Sequence of chain 1.A:
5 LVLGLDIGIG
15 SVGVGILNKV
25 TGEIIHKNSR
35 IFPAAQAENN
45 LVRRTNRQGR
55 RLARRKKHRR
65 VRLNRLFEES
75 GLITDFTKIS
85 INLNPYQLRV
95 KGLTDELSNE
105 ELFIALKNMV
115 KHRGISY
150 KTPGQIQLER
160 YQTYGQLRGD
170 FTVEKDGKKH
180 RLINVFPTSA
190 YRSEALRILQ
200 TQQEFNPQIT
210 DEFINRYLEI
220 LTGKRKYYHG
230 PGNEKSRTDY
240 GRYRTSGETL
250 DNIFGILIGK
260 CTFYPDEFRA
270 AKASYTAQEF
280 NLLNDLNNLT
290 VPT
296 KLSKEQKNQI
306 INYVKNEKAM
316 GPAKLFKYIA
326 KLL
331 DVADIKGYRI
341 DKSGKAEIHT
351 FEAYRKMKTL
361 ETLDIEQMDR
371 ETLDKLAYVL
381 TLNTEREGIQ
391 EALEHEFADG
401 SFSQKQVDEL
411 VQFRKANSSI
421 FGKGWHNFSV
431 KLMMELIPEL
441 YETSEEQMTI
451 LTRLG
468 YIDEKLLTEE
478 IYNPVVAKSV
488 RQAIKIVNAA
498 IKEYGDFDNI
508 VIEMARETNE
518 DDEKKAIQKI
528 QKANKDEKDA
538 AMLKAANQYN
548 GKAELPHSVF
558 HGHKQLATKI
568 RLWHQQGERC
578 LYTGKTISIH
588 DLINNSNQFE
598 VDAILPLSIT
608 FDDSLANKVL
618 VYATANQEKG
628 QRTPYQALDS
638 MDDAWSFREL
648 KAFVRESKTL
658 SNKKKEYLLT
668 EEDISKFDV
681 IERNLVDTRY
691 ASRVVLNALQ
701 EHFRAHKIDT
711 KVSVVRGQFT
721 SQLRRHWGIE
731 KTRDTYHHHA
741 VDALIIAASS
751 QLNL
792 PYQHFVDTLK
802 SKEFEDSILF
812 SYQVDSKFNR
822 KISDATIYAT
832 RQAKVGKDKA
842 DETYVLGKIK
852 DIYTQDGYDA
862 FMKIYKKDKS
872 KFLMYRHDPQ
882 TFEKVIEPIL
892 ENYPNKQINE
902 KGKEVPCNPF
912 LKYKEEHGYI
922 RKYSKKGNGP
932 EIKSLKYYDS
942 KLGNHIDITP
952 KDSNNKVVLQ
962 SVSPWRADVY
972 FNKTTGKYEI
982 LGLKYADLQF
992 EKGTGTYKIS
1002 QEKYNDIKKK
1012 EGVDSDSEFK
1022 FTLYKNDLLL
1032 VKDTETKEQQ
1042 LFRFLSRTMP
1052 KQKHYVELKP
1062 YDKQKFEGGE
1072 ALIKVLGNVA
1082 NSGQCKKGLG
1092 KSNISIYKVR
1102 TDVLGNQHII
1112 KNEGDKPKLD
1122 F

A small-molecule ligand and the protein it binds are described below.
Small molecule (SMILES): Nc1ccn([C@H]2C[C@H](O)[C@@H](CO[P](=O)(O)O[C@H]3C[C@H](n4cnc5c(=O)nc(N)[nH]c54)O[C@@H]3CO[P](=O)(O)O[C@H]3C[C@H](n4cnc5c(N)ncnc54)O[C@@H]3CO[P](=O)(O)O[C@H]3C[C@H](n4cnc5c(=O)nc(N)[nH]c54)O[C@@H]3CO[P](=O)(O)O[C@H]3C[C@H](n4cnc5c(=O)nc(N)[nH]c54)O[C@@H]3CO[P](=O)(O)O[C@H]3C[C@H](n4cnc5c(N)ncnc54)O[C@@H]3CO[P](=O)(O)O[C@H]3C[C@H](n4cnc5c(N)ncnc54)O[C@@H]3CO[P](=O)(O)O[C@H]3C[C@H](n4cnc5c(N)ncnc54)O[C@@H]3CO)O2)c(=O)n1

Binding-site contacts:
Ligand atom OP1 contacts residue PRO965 of chain 1.A at 3.4 Å.
Ligand atom OP1 contacts residue GLY944 of chain 1.A at 3.2 Å.
Ligand atom C6 contacts residue LYS1087 of chain 1.A at 3.4 Å.
Ligand atom OP1 contacts residue VAL963 of chain 1.A at 3.1 Å (h-bond).
Ligand atom OP2 contacts residue LYS985 of chain 1.A at 3.0 Å (salt-bridge).
Ligand atom C2' contacts residue GLN1085 of chain 1.A at 3.5 Å.
Ligand atom N1 contacts residue PHE674 of chain 1.A at 3.5 Å.
Ligand atom OP2 contacts residue PRO965 of chain 1.A at 3.7 Å.
Ligand atom O4' contacts residue SER962 of chain 1.A at 3.5 Å (h-bond).
Ligand atom O3' contacts residue SER941 of chain 1.A at 3.8 Å.
Ligand atom O6 contacts residue GLN1085 of chain 1.A at 3.6 Å.
Ligand atom OP1 contacts residue SER941 of chain 1.A at 3.7 Å.
Ligand atom C5 contacts residue LYS1087 of chain 1.A at 3.5 Å.
Ligand atom OP1 contacts residue ASN945 of chain 1.A at 2.5 Å (h-bond).
Ligand atom C5' contacts residue VAL963 of chain 1.A at 3.2 Å (hydrophobic).
Ligand atom C8 contacts residue GLN1085 of chain 1.A at 3.4 Å.
Ligand atom N7 contacts residue LYS1087 of chain 1.A at 3.7 Å.
Ligand atom P contacts residue PRO965 of chain 1.A at 3.8 Å.
Ligand atom N9 contacts residue GLN1085 of chain 1.A at 3.8 Å.
Ligand atom O5' contacts residue LEU1046 of chain 1.A at 3.8 Å.
Ligand atom N6 contacts residue GLN1085 of chain 1.A at 2.9 Å (h-bond).
Ligand atom OP1 contacts residue LEU1046 of chain 1.A at 3.6 Å.
Ligand atom N7 contacts residue GLN1085 of chain 1.A at 3.1 Å (h-bond).
Ligand atom OP2 contacts residue LYS1060 of chain 1.A at 2.8 Å (salt-bridge).
Ligand atom C4' contacts residue VAL963 of chain 1.A at 3.6 Å (hydrophobic).
Ligand atom C5' contacts residue PRO965 of chain 1.A at 3.7 Å (hydrophobic).
Ligand atom O3' contacts residue LYS942 of chain 1.A at 3.7 Å.
Ligand atom OP1 contacts residue LYS942 of chain 1.A at 3.0 Å (salt-bridge).
Ligand atom O3' contacts residue SER962 of chain 1.A at 3.6 Å.
Ligand atom O6 contacts residue MET1050 of chain 1.A at 3.7 Å.
Ligand atom OP1 contacts residue LYS868 of chain 1.A at 3.0 Å (salt-bridge).
Ligand atom C3' contacts residue VAL963 of chain 1.A at 3.8 Å (hydrophobic).
Ligand atom OP2 contacts residue VAL963 of chain 1.A at 3.8 Å.
Ligand atom C5' contacts residue LYS942 of chain 1.A at 3.8 Å.
Ligand atom C4' contacts residue SER962 of chain 1.A at 3.7 Å.
Ligand atom O6 contacts residue LYS1087 of chain 1.A at 2.7 Å (salt-bridge).
Ligand atom C2' contacts residue GLU1058 of chain 1.A at 3.7 Å.
Ligand atom OP2 contacts residue SER1047 of chain 1.A at 3.3 Å (h-bond).
Ligand atom N7 contacts residue LYS1087 of chain 1.A at 2.9 Å (salt-bridge).
Ligand atom O3' contacts residue VAL963 of chain 1.A at 3.5 Å (h-bond).